Sequence of chain 1.B:
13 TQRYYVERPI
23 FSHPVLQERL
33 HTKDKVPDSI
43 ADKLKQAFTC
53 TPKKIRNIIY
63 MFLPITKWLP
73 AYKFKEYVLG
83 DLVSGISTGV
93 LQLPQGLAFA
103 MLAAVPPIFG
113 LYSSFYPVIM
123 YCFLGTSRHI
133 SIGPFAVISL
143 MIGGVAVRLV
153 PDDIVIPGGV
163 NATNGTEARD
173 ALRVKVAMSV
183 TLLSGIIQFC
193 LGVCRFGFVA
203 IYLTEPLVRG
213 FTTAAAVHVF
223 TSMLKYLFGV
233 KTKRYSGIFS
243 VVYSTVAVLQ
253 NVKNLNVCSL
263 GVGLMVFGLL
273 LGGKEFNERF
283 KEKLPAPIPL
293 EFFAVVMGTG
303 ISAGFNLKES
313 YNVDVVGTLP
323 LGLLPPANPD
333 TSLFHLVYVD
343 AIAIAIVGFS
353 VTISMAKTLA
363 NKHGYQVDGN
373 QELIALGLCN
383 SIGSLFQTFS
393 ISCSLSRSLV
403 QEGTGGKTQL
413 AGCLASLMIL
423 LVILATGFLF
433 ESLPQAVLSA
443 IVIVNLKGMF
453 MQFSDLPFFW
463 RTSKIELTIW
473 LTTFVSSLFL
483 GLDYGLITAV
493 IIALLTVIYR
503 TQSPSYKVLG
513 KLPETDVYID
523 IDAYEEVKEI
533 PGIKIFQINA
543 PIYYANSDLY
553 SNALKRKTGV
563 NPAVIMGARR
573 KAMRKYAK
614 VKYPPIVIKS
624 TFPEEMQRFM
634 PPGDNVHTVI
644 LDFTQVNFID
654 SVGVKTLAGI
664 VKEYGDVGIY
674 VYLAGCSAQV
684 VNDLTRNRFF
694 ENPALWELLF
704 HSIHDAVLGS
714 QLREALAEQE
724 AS

Binding-site contacts:
Ligand atom C2 contacts residue TYR486 of chain 1.B at 3.3 Å (hydrophobic).
Ligand atom C24 contacts residue ILE493 of chain 1.B at 3.7 Å (hydrophobic).
Ligand atom C19 contacts residue TYR486 of chain 1.B at 4.1 Å (hydrophobic).
Ligand atom C27 contacts residue THR490 of chain 1.B at 3.4 Å.
Ligand atom C21 contacts residue ILE489 of chain 1.B at 4.2 Å (hydrophobic).
Ligand atom C1 contacts residue TYR486 of chain 1.B at 2.4 Å (hydrophobic).
Ligand atom C9 contacts residue TYR486 of chain 1.B at 3.3 Å (hydrophobic).
Ligand atom C26 contacts residue ILE494 of chain 1.B at 3.5 Å (hydrophobic).
Ligand atom C25 contacts residue ILE493 of chain 1.B at 2.9 Å (hydrophobic).
Ligand atom C26 contacts residue ILE493 of chain 1.B at 2.8 Å (hydrophobic).
Ligand atom C1 contacts residue ILE240 of chain 1.B at 4.5 Å (hydrophobic).
Ligand atom C2 contacts residue ILE240 of chain 1.B at 4.3 Å (hydrophobic).
Ligand atom C27 contacts residue ILE494 of chain 1.B at 4.3 Å (hydrophobic).
Ligand atom O1 contacts residue ILE240 of chain 1.B at 3.5 Å.
Ligand atom C17 contacts residue THR490 of chain 1.B at 4.2 Å.
Ligand atom C6 contacts residue ILE240 of chain 1.B at 4.5 Å (hydrophobic).
Ligand atom C4 contacts residue ILE240 of chain 1.B at 3.9 Å (hydrophobic).
Ligand atom C27 contacts residue ILE493 of chain 1.B at 4.2 Å (hydrophobic).
Ligand atom C12 contacts residue TYR486 of chain 1.B at 3.8 Å (hydrophobic).
Ligand atom C3 contacts residue ILE240 of chain 1.B at 3.4 Å (hydrophobic).
Ligand atom C11 contacts residue TYR486 of chain 1.B at 3.0 Å (hydrophobic).
Ligand atom C26 contacts residue LEU497 of chain 1.B at 4.1 Å (hydrophobic).
Ligand atom C10 contacts residue TYR486 of chain 1.B at 3.5 Å (hydrophobic).
Ligand atom C5 contacts residue ILE240 of chain 1.B at 4.3 Å (hydrophobic).

A small-molecule ligand and the protein it binds are described below.
Small molecule (SMILES): CC(C)CCC[C@@H](C)[C@H]1CC[C@H]2[C@@H]3CC=C4C[C@@H](O)CC[C@]4(C)[C@H]3CC[C@]12C